Binding-site contacts:
Ligand atom C6 contacts residue ASN440 of chain 1.C at 4.3 Å.
Ligand atom O6 contacts residue PRO447 of chain 1.C at 4.0 Å.
Ligand atom C1 contacts residue ASN440 of chain 1.C at 1.4 Å.
Ligand atom C7 contacts residue ASN440 of chain 1.C at 4.0 Å.
Ligand atom C3 contacts residue HIS449 of chain 1.C at 4.4 Å.
Ligand atom C5 contacts residue ASN440 of chain 1.C at 3.4 Å.
Ligand atom O3 contacts residue HIS449 of chain 1.C at 3.1 Å.
Ligand atom O5 contacts residue ASN440 of chain 1.C at 2.4 Å (h-bond).
Ligand atom O5 contacts residue GLY445 of chain 1.C at 3.9 Å.
Ligand atom C3 contacts residue ASN440 of chain 1.C at 3.2 Å.
Ligand atom C2 contacts residue ASN440 of chain 1.C at 2.5 Å.
Ligand atom O7 contacts residue ASN440 of chain 1.C at 3.6 Å (h-bond).
Ligand atom C6 contacts residue PRO447 of chain 1.C at 3.7 Å (hydrophobic).
Ligand atom C4 contacts residue ASN440 of chain 1.C at 3.4 Å.
Ligand atom N2 contacts residue ASN440 of chain 1.C at 3.7 Å.
Ligand atom O3 contacts residue ASN440 of chain 1.C at 3.5 Å (h-bond).

Sequence of chain 1.C:
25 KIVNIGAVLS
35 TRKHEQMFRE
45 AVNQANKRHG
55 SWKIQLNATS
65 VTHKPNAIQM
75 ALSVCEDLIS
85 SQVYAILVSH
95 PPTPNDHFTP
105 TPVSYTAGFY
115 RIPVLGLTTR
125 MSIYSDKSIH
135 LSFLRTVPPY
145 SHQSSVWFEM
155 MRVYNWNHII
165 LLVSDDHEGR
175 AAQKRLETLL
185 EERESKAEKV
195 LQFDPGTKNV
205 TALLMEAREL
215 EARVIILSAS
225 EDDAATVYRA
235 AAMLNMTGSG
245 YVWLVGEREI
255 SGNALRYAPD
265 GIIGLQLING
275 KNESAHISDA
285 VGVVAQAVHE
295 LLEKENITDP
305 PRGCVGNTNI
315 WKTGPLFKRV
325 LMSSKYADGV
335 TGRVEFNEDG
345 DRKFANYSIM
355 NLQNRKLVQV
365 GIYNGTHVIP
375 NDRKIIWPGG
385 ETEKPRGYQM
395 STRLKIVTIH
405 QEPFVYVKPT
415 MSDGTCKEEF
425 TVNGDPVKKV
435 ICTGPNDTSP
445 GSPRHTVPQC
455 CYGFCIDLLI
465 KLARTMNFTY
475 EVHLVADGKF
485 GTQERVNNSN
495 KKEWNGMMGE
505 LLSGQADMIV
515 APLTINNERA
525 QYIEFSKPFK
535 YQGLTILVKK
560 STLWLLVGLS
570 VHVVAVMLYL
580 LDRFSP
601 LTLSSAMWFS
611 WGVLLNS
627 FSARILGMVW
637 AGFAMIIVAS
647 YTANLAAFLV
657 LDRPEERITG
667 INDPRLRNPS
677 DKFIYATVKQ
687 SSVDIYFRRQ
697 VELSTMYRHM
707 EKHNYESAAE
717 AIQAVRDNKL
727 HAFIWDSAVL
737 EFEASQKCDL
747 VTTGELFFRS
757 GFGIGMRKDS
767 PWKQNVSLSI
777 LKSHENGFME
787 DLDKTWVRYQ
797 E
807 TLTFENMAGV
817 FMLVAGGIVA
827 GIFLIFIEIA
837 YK

This small molecule binds to this protein.
Small molecule (SMILES): CC(=O)N[C@@H]1[C@@H](O)[C@H](O)[C@@H](CO)O[C@H]1O